Binding-site contacts:
Ligand atom N2 contacts residue VAL297 of chain 1.E at 3.5 Å (h-bond).
Ligand atom O5 contacts residue ASN285 of chain 1.E at 2.3 Å (h-bond).
Ligand atom C8 contacts residue VAL297 of chain 1.E at 4.0 Å (hydrophobic).
Ligand atom C4 contacts residue ASN285 of chain 1.E at 4.1 Å.
Ligand atom O7 contacts residue ASN285 of chain 1.E at 2.8 Å (h-bond).
Ligand atom O6 contacts residue ASN285 of chain 1.E at 4.4 Å.
Ligand atom C8 contacts residue ASN285 of chain 1.E at 4.4 Å.
Ligand atom C1 contacts residue ASN285 of chain 1.E at 1.4 Å.
Ligand atom C5 contacts residue ASN285 of chain 1.E at 3.6 Å.
Ligand atom C2 contacts residue ASN285 of chain 1.E at 2.4 Å.
Ligand atom O5 contacts residue VAL297 of chain 1.E at 4.5 Å.
Ligand atom C2 contacts residue VAL297 of chain 1.E at 3.9 Å (hydrophobic).
Ligand atom C1 contacts residue ASN298 of chain 1.E at 4.2 Å.
Ligand atom N2 contacts residue ASN285 of chain 1.E at 3.0 Å (h-bond).
Ligand atom C8 contacts residue SER45 of chain 1.E at 3.3 Å.
Ligand atom C3 contacts residue VAL297 of chain 1.E at 4.2 Å (hydrophobic).
Ligand atom C1 contacts residue VAL297 of chain 1.E at 3.5 Å (hydrophobic).
Ligand atom O5 contacts residue ASN298 of chain 1.E at 3.8 Å.
Ligand atom C7 contacts residue VAL297 of chain 1.E at 4.1 Å (hydrophobic).
Ligand atom C7 contacts residue ASN285 of chain 1.E at 3.1 Å.
Ligand atom C3 contacts residue ASN285 of chain 1.E at 3.7 Å.
Ligand atom O7 contacts residue VAL297 of chain 1.E at 4.5 Å.
Ligand atom C6 contacts residue ASN298 of chain 1.E at 4.1 Å.
Ligand atom C8 contacts residue SER46 of chain 1.E at 4.4 Å.
Ligand atom C5 contacts residue ASN298 of chain 1.E at 3.9 Å.

This protein binds this small molecule.
Small molecule (SMILES): CC(=O)N[C@@H]1[C@@H](O)[C@H](O)[C@@H](CO)O[C@H]1O

Sequence of chain 1.E:
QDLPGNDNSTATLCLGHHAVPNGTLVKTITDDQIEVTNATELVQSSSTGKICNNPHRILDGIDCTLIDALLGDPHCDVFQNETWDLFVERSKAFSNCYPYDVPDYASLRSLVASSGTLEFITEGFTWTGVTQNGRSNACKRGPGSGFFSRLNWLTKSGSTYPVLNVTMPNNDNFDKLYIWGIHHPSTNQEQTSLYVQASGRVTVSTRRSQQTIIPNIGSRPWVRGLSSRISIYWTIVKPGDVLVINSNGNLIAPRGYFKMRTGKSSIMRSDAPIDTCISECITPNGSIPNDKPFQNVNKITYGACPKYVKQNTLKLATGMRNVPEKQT